Binding-site contacts:
Ligand atom N3 contacts residue ASN255 of chain 3.A at 3.5 Å (h-bond).
Ligand atom N3 contacts residue ARG177 of chain 3.A at 2.9 Å (salt-bridge).
Ligand atom C8 contacts residue PHE160 of chain 3.A at 3.6 Å (hydrophobic).
Ligand atom O6 contacts residue ILE55 of chain 4.A at 3.5 Å.
Ligand atom N1 contacts residue GLN229 of chain 3.A at 3.0 Å (h-bond).
Ligand atom N7 contacts residue THR58 of chain 4.A at 3.0 Å (h-bond).
Ligand atom O6 contacts residue ILE289 of chain 3.A at 3.8 Å.
Ligand atom O6 contacts residue GLN229 of chain 3.A at 3.1 Å (h-bond).
Ligand atom C2 contacts residue GLN229 of chain 3.A at 3.7 Å.
Ligand atom N7 contacts residue ALA57 of chain 4.A at 3.9 Å.
Ligand atom N7 contacts residue PHE160 of chain 3.A at 3.6 Å.
Ligand atom O2 contacts residue GLN229 of chain 3.A at 3.6 Å.
Ligand atom S8 contacts residue LEU171 of chain 3.A at 3.7 Å.
Ligand atom O6 contacts residue PHE160 of chain 3.A at 4.0 Å.
Ligand atom O2 contacts residue PHE160 of chain 3.A at 3.8 Å.
Ligand atom O2 contacts residue SER227 of chain 3.A at 3.3 Å.
Ligand atom C2 contacts residue PHE160 of chain 3.A at 3.6 Å (hydrophobic).
Ligand atom S8 contacts residue ASP59 of chain 4.A at 3.2 Å (salt-bridge).
Ligand atom S8 contacts residue THR58 of chain 4.A at 3.3 Å (h-bond).
Ligand atom C8 contacts residue THR58 of chain 4.A at 3.4 Å.
Ligand atom O6 contacts residue TYR9 of chain 4.A at 3.7 Å.
Ligand atom O6 contacts residue THR58 of chain 4.A at 3.7 Å.
Ligand atom O2 contacts residue VAL228 of chain 3.A at 2.7 Å (h-bond).
Ligand atom C5 contacts residue THR58 of chain 4.A at 4.0 Å.
Ligand atom O2 contacts residue ARG177 of chain 3.A at 2.9 Å (salt-bridge).
Ligand atom N9 contacts residue PHE160 of chain 3.A at 3.5 Å.
Ligand atom N9 contacts residue ARG177 of chain 3.A at 3.4 Å (salt-bridge).
Ligand atom N3 contacts residue PHE160 of chain 3.A at 3.6 Å.
Ligand atom C4 contacts residue PHE160 of chain 3.A at 3.4 Å (hydrophobic).
Ligand atom C6 contacts residue ILE289 of chain 3.A at 4.1 Å (hydrophobic).
Ligand atom C2 contacts residue ARG177 of chain 3.A at 3.4 Å.
Ligand atom C6 contacts residue GLN229 of chain 3.A at 3.8 Å.
Ligand atom C4 contacts residue ASN255 of chain 3.A at 3.7 Å.
Ligand atom C6 contacts residue PHE160 of chain 3.A at 3.5 Å (hydrophobic).
Ligand atom C2 contacts residue VAL228 of chain 3.A at 3.8 Å (hydrophobic).
Ligand atom N1 contacts residue PHE160 of chain 3.A at 3.6 Å.
Ligand atom S8 contacts residue ALA57 of chain 4.A at 4.0 Å.
Ligand atom C4 contacts residue ARG177 of chain 3.A at 3.5 Å.
Ligand atom N9 contacts residue ASN255 of chain 3.A at 3.8 Å.
Ligand atom C5 contacts residue PHE160 of chain 3.A at 3.4 Å (hydrophobic).

The protein below binds the small molecule below.
Small molecule (SMILES): O=c1[nH]c(=O)c2[nH]c(=S)[nH]c2[nH]1

Sequence of chain 4.A:
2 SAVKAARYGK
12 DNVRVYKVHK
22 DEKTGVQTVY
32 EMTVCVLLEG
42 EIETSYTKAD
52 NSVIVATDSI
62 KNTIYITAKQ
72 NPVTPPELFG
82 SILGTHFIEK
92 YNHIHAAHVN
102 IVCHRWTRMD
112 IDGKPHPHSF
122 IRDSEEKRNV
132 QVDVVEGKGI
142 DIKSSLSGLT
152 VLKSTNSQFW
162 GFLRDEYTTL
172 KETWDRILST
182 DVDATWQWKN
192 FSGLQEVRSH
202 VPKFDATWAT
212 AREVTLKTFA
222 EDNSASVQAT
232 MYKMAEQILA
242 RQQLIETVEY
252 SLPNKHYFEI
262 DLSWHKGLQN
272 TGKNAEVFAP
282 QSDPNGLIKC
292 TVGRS

Sequence of chain 3.A:
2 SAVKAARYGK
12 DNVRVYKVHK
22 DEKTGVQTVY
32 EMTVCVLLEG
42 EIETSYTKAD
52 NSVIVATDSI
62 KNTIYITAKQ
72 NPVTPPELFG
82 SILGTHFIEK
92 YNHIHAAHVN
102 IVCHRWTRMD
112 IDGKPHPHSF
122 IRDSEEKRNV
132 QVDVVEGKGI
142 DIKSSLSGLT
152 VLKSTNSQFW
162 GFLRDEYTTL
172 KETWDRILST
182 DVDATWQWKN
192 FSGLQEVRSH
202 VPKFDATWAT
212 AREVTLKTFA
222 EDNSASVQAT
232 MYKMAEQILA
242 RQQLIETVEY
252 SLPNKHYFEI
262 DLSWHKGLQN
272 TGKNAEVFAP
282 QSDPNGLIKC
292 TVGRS